Sequence of chain 1.C:
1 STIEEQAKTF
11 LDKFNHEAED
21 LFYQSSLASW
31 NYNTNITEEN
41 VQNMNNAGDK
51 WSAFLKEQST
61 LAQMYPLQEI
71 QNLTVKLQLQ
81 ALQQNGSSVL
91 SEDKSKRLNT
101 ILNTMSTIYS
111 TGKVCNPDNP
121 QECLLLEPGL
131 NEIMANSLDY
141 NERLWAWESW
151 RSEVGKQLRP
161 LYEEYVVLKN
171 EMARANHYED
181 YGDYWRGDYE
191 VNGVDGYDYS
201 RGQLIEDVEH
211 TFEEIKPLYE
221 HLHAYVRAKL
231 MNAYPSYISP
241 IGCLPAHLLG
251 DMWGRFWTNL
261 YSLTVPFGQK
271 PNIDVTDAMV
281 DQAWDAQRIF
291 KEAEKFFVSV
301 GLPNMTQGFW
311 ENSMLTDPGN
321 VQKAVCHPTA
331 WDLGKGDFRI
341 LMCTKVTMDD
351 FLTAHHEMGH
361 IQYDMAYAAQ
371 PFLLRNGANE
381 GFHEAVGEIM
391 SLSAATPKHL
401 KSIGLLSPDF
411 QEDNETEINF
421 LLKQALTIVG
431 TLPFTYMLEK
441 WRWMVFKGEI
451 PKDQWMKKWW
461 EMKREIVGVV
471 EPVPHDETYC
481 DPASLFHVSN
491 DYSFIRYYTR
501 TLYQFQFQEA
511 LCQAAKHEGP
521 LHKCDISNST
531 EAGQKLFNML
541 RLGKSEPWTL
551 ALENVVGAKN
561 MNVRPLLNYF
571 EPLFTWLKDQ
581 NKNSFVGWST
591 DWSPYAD

This small molecule binds to this protein.
Small molecule (SMILES): CC(=O)N[C@@H]1[C@@H](O)[C@H](O)[C@@H](CO)O[C@H]1O

Binding-site contacts:
Ligand atom C1 contacts residue ASN528 of chain 1.C at 1.4 Å.
Ligand atom C3 contacts residue ASN528 of chain 1.C at 3.8 Å.
Ligand atom C5 contacts residue ASN528 of chain 1.C at 3.7 Å.
Ligand atom O7 contacts residue SER402 of chain 1.C at 4.1 Å.
Ligand atom C4 contacts residue ASN528 of chain 1.C at 4.2 Å.
Ligand atom C8 contacts residue ASN528 of chain 1.C at 4.5 Å.
Ligand atom C2 contacts residue ASN528 of chain 1.C at 2.5 Å.
Ligand atom C8 contacts residue SER527 of chain 1.C at 4.3 Å.
Ligand atom C7 contacts residue SER402 of chain 1.C at 3.2 Å.
Ligand atom O5 contacts residue ASN528 of chain 1.C at 2.4 Å (h-bond).
Ligand atom N2 contacts residue SER402 of chain 1.C at 2.9 Å (h-bond).
Ligand atom C2 contacts residue SER402 of chain 1.C at 3.6 Å.
Ligand atom C7 contacts residue ASN528 of chain 1.C at 3.4 Å.
Ligand atom N2 contacts residue ASN528 of chain 1.C at 2.9 Å (h-bond).
Ligand atom C8 contacts residue SER402 of chain 1.C at 3.4 Å.
Ligand atom C8 contacts residue ASP525 of chain 1.C at 3.7 Å.
Ligand atom C3 contacts residue SER402 of chain 1.C at 3.3 Å.
Ligand atom O3 contacts residue SER402 of chain 1.C at 2.5 Å (h-bond).
Ligand atom O7 contacts residue ASN528 of chain 1.C at 3.5 Å (h-bond).